Binding-site contacts:
Ligand atom O1P contacts residue ARG134 of chain 2.A at 2.8 Å (salt-bridge).
Ligand atom O contacts residue UVK1 of chain 2.C at 3.2 Å (h-bond).
Ligand atom O2P contacts residue ARG61 of chain 2.A at 2.9 Å (salt-bridge).
Ligand atom CB contacts residue PEG1 of chain 2.F at 3.1 Å.
Ligand atom O contacts residue VAL183 of chain 2.A at 3.6 Å.
Ligand atom CB contacts residue LEU234 of chain 2.A at 3.4 Å (hydrophobic).
Ligand atom O1P contacts residue ARG61 of chain 2.A at 3.0 Å (salt-bridge).
Ligand atom N contacts residue LEU179 of chain 2.A at 3.5 Å.
Ligand atom CD contacts residue PEG1 of chain 2.F at 3.5 Å.
Ligand atom O contacts residue UVK1 of chain 2.C at 3.3 Å.
Ligand atom C contacts residue ASN180 of chain 2.A at 3.6 Å.
Ligand atom CZ contacts residue ASP220 of chain 2.A at 3.6 Å.
Ligand atom N contacts residue PEG1 of chain 2.F at 3.2 Å (h-bond).
Ligand atom CG contacts residue PEG1 of chain 2.F at 3.6 Å.
Ligand atom NH2 contacts residue LEU48 of chain 2.A at 3.5 Å.
Ligand atom N contacts residue ASN180 of chain 2.A at 2.9 Å (h-bond).
Ligand atom N contacts residue GLU187 of chain 2.A at 2.6 Å (salt-bridge).
Ligand atom O contacts residue ASN231 of chain 2.A at 2.9 Å (h-bond).
Ligand atom C contacts residue PEG1 of chain 2.F at 3.5 Å.
Ligand atom NH1 contacts residue PEG1 of chain 2.F at 2.7 Å (h-bond).
Ligand atom OG contacts residue PEG1 of chain 2.F at 2.9 Å (h-bond).
Ligand atom CD contacts residue ASP220 of chain 2.A at 3.6 Å.
Ligand atom CA contacts residue GLU187 of chain 2.A at 3.6 Å.
Ligand atom O contacts residue VAL51 of chain 2.A at 3.2 Å.
Ligand atom CB contacts residue PEG1 of chain 2.F at 3.3 Å.
Ligand atom O contacts residue GLU187 of chain 2.A at 3.6 Å (salt-bridge).
Ligand atom O3P contacts residue ARG134 of chain 2.A at 2.9 Å (salt-bridge).
Ligand atom O3P contacts residue TYR135 of chain 2.A at 2.6 Å (h-bond).
Ligand atom CG contacts residue GLU19 of chain 2.A at 3.6 Å.
Ligand atom CB contacts residue ASN180 of chain 2.A at 3.2 Å.
Ligand atom NH2 contacts residue GLU19 of chain 2.A at 2.9 Å (salt-bridge).
Ligand atom NE contacts residue ASP220 of chain 2.A at 2.7 Å (salt-bridge).
Ligand atom CB contacts residue ASN231 of chain 2.A at 2.6 Å.
Ligand atom CA contacts residue ASN180 of chain 2.A at 3.4 Å.
Ligand atom CG contacts residue UVK1 of chain 2.C at 3.5 Å.
Ligand atom N contacts residue PEG1 of chain 2.F at 2.7 Å.
Ligand atom NH2 contacts residue ASP220 of chain 2.A at 3.0 Å (salt-bridge).
Ligand atom CA contacts residue PEG1 of chain 2.F at 3.4 Å.
Ligand atom NE contacts residue GLU19 of chain 2.A at 2.9 Å (salt-bridge).
Ligand atom N contacts residue ASN231 of chain 2.A at 3.0 Å (h-bond).

Sequence of chain 2.A:
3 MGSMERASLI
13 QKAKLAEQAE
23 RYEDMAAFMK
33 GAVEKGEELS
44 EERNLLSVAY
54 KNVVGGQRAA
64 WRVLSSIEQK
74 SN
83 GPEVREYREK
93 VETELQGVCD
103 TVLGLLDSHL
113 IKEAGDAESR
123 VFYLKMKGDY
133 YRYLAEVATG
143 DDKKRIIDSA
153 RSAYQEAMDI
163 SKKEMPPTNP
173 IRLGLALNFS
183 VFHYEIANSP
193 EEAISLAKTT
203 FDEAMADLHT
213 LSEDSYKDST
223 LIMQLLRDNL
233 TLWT

A protein and the small-molecule ligand that binds it are described below.
Small molecule (SMILES): CC[C@H](C)[C@H](NC(=O)[C@H](COP(=O)(O)O)NC(=O)CNC(=O)[C@H](C)N)C(=O)N1CCC[C@H]1C(=O)NCC(=O)N[C@@H](CCCN=C(N)N)C(=O)N[C@@H](CCCN=C(N)N)C(=O)N[C@@H](CO)C(=O)O